A protein and the small-molecule ligand that binds it are described below.
Small molecule (SMILES): OC[C@H]1O[C@@H](O[C@@H]2[C@@H](CO)O[C@](O)(CO)[C@H]2O)[C@H](O)[C@@H](O)[C@@H]1O

Sequence of chain 1.A:
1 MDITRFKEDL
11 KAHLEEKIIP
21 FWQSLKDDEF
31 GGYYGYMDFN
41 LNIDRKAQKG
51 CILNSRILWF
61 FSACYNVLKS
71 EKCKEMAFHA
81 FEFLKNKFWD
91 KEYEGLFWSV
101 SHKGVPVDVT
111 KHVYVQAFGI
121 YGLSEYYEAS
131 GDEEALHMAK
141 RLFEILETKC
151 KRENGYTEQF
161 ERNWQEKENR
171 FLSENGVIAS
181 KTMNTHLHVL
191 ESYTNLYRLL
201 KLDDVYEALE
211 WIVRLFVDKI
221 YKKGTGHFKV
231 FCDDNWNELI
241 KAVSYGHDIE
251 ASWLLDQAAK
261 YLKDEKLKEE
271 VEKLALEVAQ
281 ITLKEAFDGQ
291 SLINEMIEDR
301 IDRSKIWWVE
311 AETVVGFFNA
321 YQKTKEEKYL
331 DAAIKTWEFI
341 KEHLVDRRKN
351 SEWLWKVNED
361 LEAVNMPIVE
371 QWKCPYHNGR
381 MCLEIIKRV

Binding-site contacts:
Ligand atom O5 contacts residue HIS377 of chain 1.A at 2.8 Å (h-bond).
Ligand atom C6 contacts residue ARG56 of chain 1.A at 3.1 Å.
Ligand atom C1 contacts residue HIS188 of chain 1.A at 3.4 Å.
Ligand atom C2 contacts residue HIS188 of chain 1.A at 3.7 Å.
Ligand atom O2 contacts residue HIS188 of chain 1.A at 3.0 Å (h-bond).
Ligand atom C5 contacts residue ARG56 of chain 1.A at 3.8 Å.
Ligand atom C2 contacts residue TYR114 of chain 1.A at 3.5 Å (hydrophobic).
Ligand atom C4 contacts residue GLU174 of chain 1.A at 3.6 Å.
Ligand atom O5 contacts residue TYR114 of chain 1.A at 3.5 Å (h-bond).
Ligand atom O1 contacts residue HIS247 of chain 1.A at 3.6 Å.
Ligand atom O4 contacts residue GLU174 of chain 1.A at 3.2 Å (salt-bridge).
Ligand atom C5 contacts residue TRP372 of chain 1.A at 3.7 Å (hydrophobic).
Ligand atom O5 contacts residue ARG56 of chain 1.A at 3.0 Å (salt-bridge).
Ligand atom O2 contacts residue ASN184 of chain 1.A at 2.6 Å (h-bond).
Ligand atom O3 contacts residue ASN184 of chain 1.A at 2.5 Å (h-bond).
Ligand atom O3 contacts residue HIS247 of chain 1.A at 2.4 Å (h-bond).
Ligand atom O2 contacts residue TRP355 of chain 1.A at 3.8 Å.
Ligand atom C5 contacts residue HIS377 of chain 1.A at 3.4 Å.
Ligand atom O1 contacts residue GLU250 of chain 1.A at 2.4 Å (salt-bridge).
Ligand atom O4 contacts residue TRP308 of chain 1.A at 3.8 Å.
Ligand atom C1 contacts residue HIS247 of chain 1.A at 3.6 Å.
Ligand atom C1 contacts residue TRP372 of chain 1.A at 3.8 Å (hydrophobic).
Ligand atom O4 contacts residue TRP372 of chain 1.A at 3.7 Å.
Ligand atom O1 contacts residue ASN184 of chain 1.A at 3.6 Å (h-bond).
Ligand atom O6 contacts residue ARG56 of chain 1.A at 2.8 Å (salt-bridge).
Ligand atom C1 contacts residue GLU250 of chain 1.A at 2.9 Å.
Ligand atom O6 contacts residue TRP372 of chain 1.A at 2.6 Å (h-bond).
Ligand atom C3 contacts residue ASN184 of chain 1.A at 3.8 Å.
Ligand atom C3 contacts residue HIS247 of chain 1.A at 3.0 Å.
Ligand atom C1 contacts residue HIS377 of chain 1.A at 3.4 Å.
Ligand atom O6 contacts residue TRP307 of chain 1.A at 3.7 Å.
Ligand atom O6 contacts residue HIS377 of chain 1.A at 3.4 Å.
Ligand atom C2 contacts residue HIS247 of chain 1.A at 3.7 Å.
Ligand atom C6 contacts residue GLU174 of chain 1.A at 3.6 Å.
Ligand atom O6 contacts residue GLU174 of chain 1.A at 2.7 Å (salt-bridge).
Ligand atom O1 contacts residue HIS188 of chain 1.A at 2.3 Å (h-bond).
Ligand atom C6 contacts residue TRP372 of chain 1.A at 3.3 Å (hydrophobic).
Ligand atom C2 contacts residue ASN184 of chain 1.A at 3.6 Å.
Ligand atom C2 contacts residue HIS377 of chain 1.A at 3.8 Å.
Ligand atom O2 contacts residue TYR114 of chain 1.A at 2.5 Å (h-bond).